Sequence of chain 1.C:
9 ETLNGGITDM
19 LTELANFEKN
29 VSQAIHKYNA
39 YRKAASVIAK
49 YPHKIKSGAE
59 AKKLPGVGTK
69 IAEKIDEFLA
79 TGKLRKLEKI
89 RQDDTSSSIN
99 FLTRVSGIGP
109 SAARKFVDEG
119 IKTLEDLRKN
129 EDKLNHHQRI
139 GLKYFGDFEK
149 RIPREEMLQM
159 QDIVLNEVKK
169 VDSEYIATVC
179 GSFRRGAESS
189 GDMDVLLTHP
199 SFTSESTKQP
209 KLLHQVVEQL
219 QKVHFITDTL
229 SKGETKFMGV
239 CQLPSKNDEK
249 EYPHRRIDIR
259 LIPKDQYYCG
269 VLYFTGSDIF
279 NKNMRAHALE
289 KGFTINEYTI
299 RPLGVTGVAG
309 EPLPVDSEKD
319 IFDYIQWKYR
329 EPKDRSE

Binding-site contacts:
Ligand atom C2 contacts residue DC1 of chain 1.A at 3.4 Å.
Ligand atom O2 contacts residue DG6 of chain 1.A at 2.3 Å (h-bond).
Ligand atom N1 contacts residue DC1 of chain 1.A at 2.8 Å (h-bond).
Ligand atom N2 contacts residue DT5 of chain 1.A at 3.1 Å (h-bond).
Ligand atom N4 contacts residue DT5 of chain 1.A at 3.3 Å (h-bond).
Ligand atom O6 contacts residue DC1 of chain 1.A at 3.0 Å (h-bond).
Ligand atom OP1 contacts residue GLY107 of chain 1.C at 2.7 Å (h-bond).
Ligand atom O6 contacts residue DC4 of chain 1.A at 2.8 Å (h-bond).
Ligand atom N3 contacts residue DG6 of chain 1.A at 2.8 Å (h-bond).
Ligand atom OP1 contacts residue ILE106 of chain 1.C at 3.3 Å (h-bond).
Ligand atom C4 contacts residue DA2 of chain 1.A at 3.0 Å.
Ligand atom N6 contacts residue DT5 of chain 1.A at 3.1 Å (h-bond).
Ligand atom OP2 contacts residue GLY107 of chain 1.C at 3.2 Å.
Ligand atom N1 contacts residue DC4 of chain 1.A at 2.6 Å (h-bond).
Ligand atom OP1 contacts residue GLY105 of chain 1.C at 2.6 Å (h-bond).
Ligand atom O5' contacts residue GLY107 of chain 1.C at 3.3 Å.
Ligand atom O2 contacts residue DA2 of chain 1.A at 3.1 Å.
Ligand atom C6 contacts residue DC4 of chain 1.A at 3.3 Å.
Ligand atom N6 contacts residue DA2 of chain 1.A at 2.8 Å (h-bond).
Ligand atom N2 contacts residue DC4 of chain 1.A at 2.4 Å (h-bond).
Ligand atom C2 contacts residue DA2 of chain 1.A at 3.4 Å.
Ligand atom C2 contacts residue DG6 of chain 1.A at 3.2 Å.
Ligand atom OP1 contacts residue NA1 of chain 1.D at 2.8 Å (h-bond).
Ligand atom C2 contacts residue DT3 of chain 1.A at 2.8 Å.
Ligand atom OP2 contacts residue PRO108 of chain 1.C at 3.3 Å (h-bond).
Ligand atom N4 contacts residue DG6 of chain 1.A at 3.3 Å (h-bond).
Ligand atom N3 contacts residue DA2 of chain 1.A at 2.4 Å (h-bond).
Ligand atom O6 contacts residue DT3 of chain 1.A at 3.3 Å (h-bond).
Ligand atom C2 contacts residue DG6 of chain 1.A at 3.0 Å.
Ligand atom N1 contacts residue DT5 of chain 1.A at 2.7 Å (h-bond).
Ligand atom N2 contacts residue DC1 of chain 1.A at 2.6 Å (h-bond).
Ligand atom P contacts residue GLY107 of chain 1.C at 3.3 Å.
Ligand atom OP1 contacts residue ALA110 of chain 1.C at 3.1 Å.
Ligand atom OP1 contacts residue NA1 of chain 1.E at 3.2 Å (h-bond).
Ligand atom N6 contacts residue DT3 of chain 1.A at 2.9 Å (h-bond).
Ligand atom C2 contacts residue DC4 of chain 1.A at 3.2 Å.
Ligand atom N1 contacts residue DT3 of chain 1.A at 2.4 Å (h-bond).
Ligand atom OP2 contacts residue SER109 of chain 1.C at 2.9 Å (h-bond).
Ligand atom O4 contacts residue DA2 of chain 1.A at 2.6 Å (h-bond).
Ligand atom N1 contacts residue DG6 of chain 1.A at 3.4 Å (h-bond).

This small molecule binds to this protein.
Small molecule (SMILES): Cc1cn([C@H]2C[C@H](O[P](=O)(O)OC[C@H]3O[C@@H](n4cnc5c(=O)nc(N)[nH]c54)C[C@@H]3O)[C@@H](CO[P](=O)(O)O[C@H]3C[C@H](n4cnc5c(N)ncnc54)O[C@@H]3CO[P](=O)(O)O[C@H]3C[C@H](n4cnc5c(=O)nc(N)[nH]c54)O[C@@H]3CO[P](=O)(O)O[C@H]3C[C@H](n4cnc5c(N)ncnc54)O[C@@H]3CO[P](=O)(O)O[C@H]3C[C@H](n4ccc(N)nc4=O)O[C@@H]3COP(=O)(O)O)O2)c(=O)[nH]c1=O